Sequence of chain 1.I:
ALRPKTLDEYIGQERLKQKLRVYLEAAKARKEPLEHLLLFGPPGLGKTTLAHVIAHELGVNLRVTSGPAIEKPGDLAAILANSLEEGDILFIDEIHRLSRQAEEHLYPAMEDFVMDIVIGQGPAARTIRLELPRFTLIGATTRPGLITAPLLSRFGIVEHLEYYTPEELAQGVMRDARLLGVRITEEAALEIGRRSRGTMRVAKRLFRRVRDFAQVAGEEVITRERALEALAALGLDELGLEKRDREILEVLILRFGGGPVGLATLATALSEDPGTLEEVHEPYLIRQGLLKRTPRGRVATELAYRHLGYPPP

This small molecule binds to this protein.
Small molecule (SMILES): Nc1ncnc2c1ncn2[C@@H]1O[C@H](COP(=O)(O)OP(=O)(O)OP(O)(O)=S)[C@@H](O)[C@H]1O

Binding-site contacts:
Ligand atom O3G contacts residue LYS51 of chain 1.J at 3.7 Å.
Ligand atom N6 contacts residue TYR14 of chain 1.J at 3.6 Å.
Ligand atom S1G contacts residue ARG158 of chain 1.I at 3.7 Å.
Ligand atom O3' contacts residue ALA5 of chain 1.J at 3.4 Å.
Ligand atom C6 contacts residue MET204 of chain 1.J at 3.6 Å (hydrophobic).
Ligand atom O1B contacts residue GLY50 of chain 1.J at 3.2 Å (h-bond).
Ligand atom O1B contacts residue LEU49 of chain 1.J at 3.7 Å.
Ligand atom O1A contacts residue LYS51 of chain 1.J at 3.6 Å.
Ligand atom O3A contacts residue LEU49 of chain 1.J at 3.6 Å.
Ligand atom N7 contacts residue LEU49 of chain 1.J at 3.5 Å (h-bond).
Ligand atom O2B contacts residue THR52 of chain 1.J at 3.2 Å (h-bond).
Ligand atom O2A contacts residue GLU115 of chain 1.I at 3.3 Å (salt-bridge).
Ligand atom O3' contacts residue LYS208 of chain 1.J at 3.3 Å.
Ligand atom N1 contacts residue ILE15 of chain 1.J at 3.4 Å.
Ligand atom O1A contacts residue THR53 of chain 1.J at 3.2 Å.
Ligand atom O1B contacts residue LYS51 of chain 1.J at 2.8 Å (salt-bridge).
Ligand atom O2' contacts residue ARG7 of chain 1.J at 3.7 Å.
Ligand atom C2 contacts residue PRO8 of chain 1.J at 3.7 Å (hydrophobic).
Ligand atom O2G contacts residue ARG158 of chain 1.I at 2.5 Å (salt-bridge).
Ligand atom O3B contacts residue GLY48 of chain 1.J at 2.9 Å (h-bond).
Ligand atom PB contacts residue GLY48 of chain 1.J at 3.8 Å.
Ligand atom C5 contacts residue MET204 of chain 1.J at 3.4 Å (hydrophobic).
Ligand atom O3G contacts residue PRO47 of chain 1.J at 3.6 Å.
Ligand atom C5' contacts residue GLU115 of chain 1.I at 3.4 Å.
Ligand atom N6 contacts residue ILE15 of chain 1.J at 3.6 Å (h-bond).
Ligand atom N6 contacts residue TYR168 of chain 1.J at 3.5 Å (h-bond).
Ligand atom C4 contacts residue MET204 of chain 1.J at 3.4 Å (hydrophobic).
Ligand atom O2A contacts residue ARG205 of chain 1.J at 3.5 Å (salt-bridge).
Ligand atom O1A contacts residue GLY50 of chain 1.J at 3.2 Å.
Ligand atom O2G contacts residue ARG205 of chain 1.J at 3.3 Å (salt-bridge).
Ligand atom O2' contacts residue LEU6 of chain 1.J at 2.7 Å (h-bond).
Ligand atom O3A contacts residue GLY48 of chain 1.J at 3.5 Å.
Ligand atom N3 contacts residue MET204 of chain 1.J at 3.7 Å.
Ligand atom O3A contacts residue GLY50 of chain 1.J at 3.4 Å (h-bond).
Ligand atom N7 contacts residue GLY50 of chain 1.J at 3.6 Å.
Ligand atom C2' contacts residue THR53 of chain 1.J at 3.6 Å.
Ligand atom C2 contacts residue ILE15 of chain 1.J at 3.7 Å (hydrophobic).
Ligand atom N7 contacts residue TYR168 of chain 1.J at 3.4 Å (h-bond).
Ligand atom O3G contacts residue MG1 of chain 1.DA at 3.6 Å.
Ligand atom O2A contacts residue ARG7 of chain 1.J at 3.6 Å (salt-bridge).

Sequence of chain 1.J:
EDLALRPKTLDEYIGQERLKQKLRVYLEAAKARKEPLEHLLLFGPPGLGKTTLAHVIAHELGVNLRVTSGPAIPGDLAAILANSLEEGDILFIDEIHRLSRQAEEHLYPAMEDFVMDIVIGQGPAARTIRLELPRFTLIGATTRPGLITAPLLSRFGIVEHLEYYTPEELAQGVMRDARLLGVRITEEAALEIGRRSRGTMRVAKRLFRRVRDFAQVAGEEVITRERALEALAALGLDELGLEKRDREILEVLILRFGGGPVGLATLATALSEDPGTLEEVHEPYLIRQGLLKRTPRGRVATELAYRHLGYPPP